Sequence of chain 1.B:
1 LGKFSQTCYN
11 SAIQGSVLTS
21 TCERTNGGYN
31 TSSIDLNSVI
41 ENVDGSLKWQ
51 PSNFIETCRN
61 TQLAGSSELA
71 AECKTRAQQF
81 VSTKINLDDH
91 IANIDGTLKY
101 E

Sequence of chain 1.A:
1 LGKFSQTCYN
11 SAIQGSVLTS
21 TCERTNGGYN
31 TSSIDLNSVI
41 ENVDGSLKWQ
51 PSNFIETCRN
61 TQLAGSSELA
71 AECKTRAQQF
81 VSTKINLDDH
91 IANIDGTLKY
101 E

The small molecule below binds the protein below.
Small molecule (SMILES): CCCCCO[C@@H]1O[C@H](CO)[C@@H](O)[C@]2(O[C@]23O[C@H](CO)[C@@H](O)[C@H](O)[C@@H]3O[C@H]2O[C@H](CO)[C@@H](O)[C@H](O)[C@@H]2O)[C@@H]1O

Binding-site contacts:
Ligand atom C4 contacts residue GLU23 of chain 1.B at 4.1 Å.
Ligand atom O2 contacts residue THR25 of chain 1.B at 3.0 Å (h-bond).
Ligand atom C3 contacts residue THR25 of chain 1.B at 4.0 Å.
Ligand atom O6 contacts residue THR25 of chain 1.B at 3.6 Å.
Ligand atom C2 contacts residue ASN93 of chain 1.A at 3.4 Å.
Ligand atom C4 contacts residue THR7 of chain 1.B at 4.0 Å.
Ligand atom O4 contacts residue ASP95 of chain 1.A at 3.6 Å.
Ligand atom C6 contacts residue ASN93 of chain 1.A at 3.8 Å.
Ligand atom O4 contacts residue THR7 of chain 1.B at 2.9 Å (h-bond).
Ligand atom C4 contacts residue LYS3 of chain 1.B at 3.5 Å.
Ligand atom O3 contacts residue ILE94 of chain 1.A at 3.9 Å.
Ligand atom C4' contacts residue GLU23 of chain 1.B at 3.4 Å.
Ligand atom O6 contacts residue GLU23 of chain 1.B at 2.0 Å (salt-bridge).
Ligand atom O4 contacts residue ARG24 of chain 1.B at 3.6 Å.
Ligand atom O4 contacts residue THR25 of chain 1.B at 3.3 Å (h-bond).
Ligand atom O2 contacts residue GLY2 of chain 1.B at 3.6 Å (h-bond).
Ligand atom O3 contacts residue GLY2 of chain 1.B at 2.9 Å (h-bond).
Ligand atom C3 contacts residue ASN93 of chain 1.A at 3.4 Å.
Ligand atom O6 contacts residue ARG24 of chain 1.B at 4.1 Å.
Ligand atom C1 contacts residue ASN93 of chain 1.A at 4.1 Å.
Ligand atom O3 contacts residue ASN93 of chain 1.A at 2.6 Å (h-bond).
Ligand atom C5' contacts residue GLY27 of chain 1.B at 3.6 Å.
Ligand atom O3 contacts residue PHE4 of chain 1.B at 3.5 Å (h-bond).
Ligand atom O3 contacts residue ASP95 of chain 1.A at 3.5 Å (salt-bridge).
Ligand atom O4 contacts residue GLU23 of chain 1.B at 3.2 Å (salt-bridge).
Ligand atom O3 contacts residue LYS3 of chain 1.B at 3.8 Å.
Ligand atom C2 contacts residue THR25 of chain 1.B at 4.0 Å.
Ligand atom C3 contacts residue GLY2 of chain 1.B at 3.9 Å.
Ligand atom O6 contacts residue THR7 of chain 1.B at 3.6 Å.
Ligand atom O4 contacts residue LYS3 of chain 1.B at 3.0 Å (salt-bridge).
Ligand atom C4 contacts residue ASN93 of chain 1.A at 3.9 Å.
Ligand atom C6 contacts residue GLU23 of chain 1.B at 3.0 Å.
Ligand atom O2 contacts residue ASN93 of chain 1.A at 3.5 Å (h-bond).
Ligand atom O4 contacts residue PHE4 of chain 1.B at 3.8 Å.
Ligand atom C6 contacts residue GLN6 of chain 1.B at 3.8 Å.
Ligand atom C5' contacts residue GLU23 of chain 1.B at 3.2 Å.
Ligand atom O3 contacts residue ALA92 of chain 1.A at 3.2 Å.
Ligand atom O4 contacts residue ASN93 of chain 1.A at 4.0 Å.
Ligand atom C5' contacts residue ARG24 of chain 1.B at 4.1 Å.
Ligand atom C6 contacts residue THR7 of chain 1.B at 3.6 Å.